Sequence of chain 2.A:
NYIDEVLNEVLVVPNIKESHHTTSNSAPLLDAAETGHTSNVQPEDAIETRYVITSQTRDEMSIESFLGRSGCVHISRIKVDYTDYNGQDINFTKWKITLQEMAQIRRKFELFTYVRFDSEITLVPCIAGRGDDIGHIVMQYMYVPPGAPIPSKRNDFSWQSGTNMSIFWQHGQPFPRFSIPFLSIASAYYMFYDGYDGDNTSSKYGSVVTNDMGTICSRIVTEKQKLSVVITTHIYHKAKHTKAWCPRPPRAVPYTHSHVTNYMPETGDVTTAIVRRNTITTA

Binding-site contacts:
Ligand atom O2 contacts residue TYR193 of chain 2.A at 3.4 Å.
Ligand atom C19 contacts residue ILE125 of chain 2.A at 3.2 Å (hydrophobic).
Ligand atom C21 contacts residue ILE101 of chain 2.A at 4.0 Å (hydrophobic).
Ligand atom C11 contacts residue HIS241 of chain 2.A at 3.7 Å.
Ligand atom C7 contacts residue LEU103 of chain 2.A at 3.2 Å (hydrophobic).
Ligand atom C21 contacts residue TYR147 of chain 2.A at 2.7 Å (hydrophobic).
Ligand atom C1 contacts residue ASN215 of chain 2.A at 3.6 Å.
Ligand atom C14 contacts residue ILE101 of chain 2.A at 4.1 Å (hydrophobic).
Ligand atom C1 contacts residue TYR194 of chain 2.A at 4.2 Å (hydrophobic).
Ligand atom C13 contacts residue THR102 of chain 2.A at 4.3 Å.
Ligand atom C18 contacts residue PHE182 of chain 2.A at 4.0 Å (hydrophobic).
Ligand atom N4 contacts residue TYR193 of chain 2.A at 3.5 Å.
Ligand atom N4 contacts residue MET217 of chain 2.A at 3.3 Å.
Ligand atom N5 contacts residue TYR193 of chain 2.A at 4.0 Å.
Ligand atom C3 contacts residue PHE121 of chain 2.A at 4.4 Å (hydrophobic).
Ligand atom N5 contacts residue MET217 of chain 2.A at 3.3 Å (h-bond).
Ligand atom C21 contacts residue ILE220 of chain 2.A at 3.5 Å (hydrophobic).
Ligand atom C3 contacts residue TYR193 of chain 2.A at 3.8 Å (hydrophobic).
Ligand atom C1 contacts residue MET195 of chain 2.A at 4.3 Å (hydrophobic).
Ligand atom C10 contacts residue HIS241 of chain 2.A at 3.6 Å.
Ligand atom O2 contacts residue MET195 of chain 2.A at 4.4 Å.
Ligand atom C13 contacts residue ILE101 of chain 2.A at 3.4 Å (hydrophobic).
Ligand atom C17 contacts residue TYR147 of chain 2.A at 4.0 Å (hydrophobic).
Ligand atom C14 contacts residue MET217 of chain 2.A at 3.9 Å (hydrophobic).
Ligand atom C3 contacts residue LEU103 of chain 2.A at 4.2 Å (hydrophobic).
Ligand atom C15 contacts residue ILE101 of chain 2.A at 4.1 Å (hydrophobic).
Ligand atom C14 contacts residue LEU187 of chain 2.A at 4.3 Å (hydrophobic).
Ligand atom C18 contacts residue ILE220 of chain 2.A at 4.3 Å (hydrophobic).
Ligand atom C6 contacts residue THR102 of chain 2.A at 4.3 Å.
Ligand atom C7 contacts residue THR102 of chain 2.A at 4.2 Å.
Ligand atom C18 contacts residue ILE125 of chain 2.A at 4.2 Å (hydrophobic).
Ligand atom C20 contacts residue ILE125 of chain 2.A at 3.4 Å (hydrophobic).
Ligand atom C16 contacts residue ILE101 of chain 2.A at 3.5 Å (hydrophobic).
Ligand atom C8 contacts residue LEU103 of chain 2.A at 3.1 Å (hydrophobic).
Ligand atom C16 contacts residue TYR147 of chain 2.A at 4.3 Å (hydrophobic).
Ligand atom C17 contacts residue ILE220 of chain 2.A at 3.9 Å (hydrophobic).
Ligand atom C8 contacts residue PHE121 of chain 2.A at 4.3 Å (hydrophobic).
Ligand atom C10 contacts residue SER123 of chain 2.A at 4.2 Å.
Ligand atom C1 contacts residue TYR193 of chain 2.A at 3.8 Å (hydrophobic).
Ligand atom C17 contacts residue ILE101 of chain 2.A at 3.8 Å (hydrophobic).

A small-molecule ligand and the protein it binds are described below.
Small molecule (SMILES): COc1ccc(N2CCN(c3cccc(C)c3)CC2)nn1